Sequence of chain 1.A:
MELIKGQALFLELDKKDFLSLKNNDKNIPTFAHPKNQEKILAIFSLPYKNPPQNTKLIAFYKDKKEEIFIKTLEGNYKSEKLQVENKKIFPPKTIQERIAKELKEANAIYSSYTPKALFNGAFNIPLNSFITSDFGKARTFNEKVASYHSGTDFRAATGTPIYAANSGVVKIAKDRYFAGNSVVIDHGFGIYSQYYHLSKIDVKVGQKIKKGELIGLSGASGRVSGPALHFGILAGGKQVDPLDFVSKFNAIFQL

A protein and the small-molecule ligand that binds it are described below.
Small molecule (SMILES): NS(=O)(=O)c1ccc(CC(=O)NCC(=O)NO)cc1

Binding-site contacts:
Ligand atom N2 contacts residue HIS230 of chain 1.A at 3.1 Å (h-bond).
Ligand atom O5 contacts residue ALA106 of chain 1.A at 3.9 Å.
Ligand atom O7 contacts residue TYR196 of chain 1.A at 3.7 Å.
Ligand atom O2 contacts residue HIS149 of chain 1.A at 3.9 Å.
Ligand atom C2 contacts residue SER150 of chain 1.A at 4.1 Å.
Ligand atom C5 contacts residue HIS230 of chain 1.A at 3.8 Å.
Ligand atom O3 contacts residue HIS230 of chain 1.A at 3.6 Å.
Ligand atom N7 contacts residue GLN194 of chain 1.A at 3.0 Å (h-bond).
Ligand atom N2 contacts residue HIS149 of chain 1.A at 3.9 Å.
Ligand atom C41 contacts residue TYR196 of chain 1.A at 3.6 Å (hydrophobic).
Ligand atom C1 contacts residue SER150 of chain 1.A at 3.2 Å.
Ligand atom C31 contacts residue SER150 of chain 1.A at 3.2 Å.
Ligand atom C21 contacts residue SER150 of chain 1.A at 3.6 Å.
Ligand atom C51 contacts residue TYR196 of chain 1.A at 3.3 Å (hydrophobic).
Ligand atom C11 contacts residue TYR196 of chain 1.A at 4.0 Å (hydrophobic).
Ligand atom O3 contacts residue ASP153 of chain 1.A at 2.7 Å (salt-bridge).
Ligand atom N1 contacts residue HIS230 of chain 1.A at 3.8 Å.
Ligand atom S1 contacts residue TYR110 of chain 1.A at 4.0 Å.
Ligand atom N2 contacts residue HIS197 of chain 1.A at 3.2 Å (h-bond).
Ligand atom C3 contacts residue HIS197 of chain 1.A at 3.7 Å.
Ligand atom C5 contacts residue HIS197 of chain 1.A at 3.8 Å.
Ligand atom N2 contacts residue ARG223 of chain 1.A at 3.9 Å.
Ligand atom S1 contacts residue TYR196 of chain 1.A at 3.3 Å (h-bond).
Ligand atom O3 contacts residue ARG223 of chain 1.A at 3.1 Å (salt-bridge).
Ligand atom C41 contacts residue GLN239 of chain 1.A at 3.7 Å.
Ligand atom N7 contacts residue TYR110 of chain 1.A at 2.6 Å (h-bond).
Ligand atom N7 contacts residue GLN239 of chain 1.A at 4.0 Å.
Ligand atom O2 contacts residue ZN1 of chain 1.B at 3.4 Å.
Ligand atom N2 contacts residue ZN1 of chain 1.B at 2.1 Å.
Ligand atom N2 contacts residue ASP153 of chain 1.A at 3.8 Å.
Ligand atom C5 contacts residue ZN1 of chain 1.B at 3.0 Å.
Ligand atom O3 contacts residue ZN1 of chain 1.B at 1.9 Å.
Ligand atom O5 contacts residue TYR110 of chain 1.A at 3.6 Å.
Ligand atom N7 contacts residue TYR196 of chain 1.A at 2.5 Å (h-bond).
Ligand atom C61 contacts residue TYR196 of chain 1.A at 3.9 Å (hydrophobic).
Ligand atom O7 contacts residue ARG176 of chain 1.A at 2.6 Å (salt-bridge).
Ligand atom N7 contacts residue ARG176 of chain 1.A at 4.0 Å.
Ligand atom O3 contacts residue HIS149 of chain 1.A at 3.6 Å.
Ligand atom O1 contacts residue PHE178 of chain 1.A at 3.8 Å.
Ligand atom S1 contacts residue ARG176 of chain 1.A at 4.0 Å.